Binding-site contacts:
Ligand atom CB contacts residue PHE192 of chain 1.C at 4.3 Å (hydrophobic).
Ligand atom OH contacts residue TRP149 of chain 1.C at 3.7 Å.
Ligand atom CG contacts residue PHE192 of chain 1.C at 4.1 Å (hydrophobic).
Ligand atom CB contacts residue TYR200 of chain 1.C at 4.4 Å (hydrophobic).
Ligand atom CA contacts residue TRP149 of chain 1.C at 3.8 Å (hydrophobic).
Ligand atom CD1 contacts residue PHE192 of chain 1.C at 3.5 Å (hydrophobic).
Ligand atom NZ contacts residue SER148 of chain 1.C at 4.0 Å.
Ligand atom CZ2 contacts residue ARG58 of chain 1.B at 4.0 Å.
Ligand atom CE3 contacts residue TRP149 of chain 1.C at 3.6 Å (hydrophobic).
Ligand atom CG contacts residue TRP56 of chain 1.B at 3.6 Å (hydrophobic).
Ligand atom OH contacts residue ARG58 of chain 1.B at 4.0 Å.
Ligand atom NE1 contacts residue TYR200 of chain 1.C at 3.7 Å.
Ligand atom NE1 contacts residue ILE194 of chain 1.C at 3.7 Å.
Ligand atom CE2 contacts residue TYR200 of chain 1.C at 4.3 Å (hydrophobic).
Ligand atom CE2 contacts residue ILE194 of chain 1.C at 4.5 Å (hydrophobic).
Ligand atom CA contacts residue SER148 of chain 1.C at 3.9 Å.
Ligand atom OH contacts residue TRP56 of chain 1.B at 3.8 Å.
Ligand atom CG contacts residue TYR200 of chain 1.C at 4.0 Å (hydrophobic).
Ligand atom CA contacts residue TYR200 of chain 1.C at 3.6 Å (hydrophobic).
Ligand atom NZ contacts residue PHE192 of chain 1.C at 3.4 Å.
Ligand atom OH contacts residue TYR57 of chain 1.B at 2.7 Å (h-bond).
Ligand atom NZ contacts residue THR147 of chain 1.C at 3.9 Å.
Ligand atom CZ3 contacts residue TRP149 of chain 1.C at 4.1 Å (hydrophobic).
Ligand atom CZ3 contacts residue TYR57 of chain 1.B at 4.1 Å (hydrophobic).
Ligand atom CD1 contacts residue TRP56 of chain 1.B at 4.1 Å (hydrophobic).
Ligand atom CD2 contacts residue TRP56 of chain 1.B at 3.7 Å (hydrophobic).
Ligand atom CH2 contacts residue ARG58 of chain 1.B at 3.6 Å.
Ligand atom CD1 contacts residue ILE194 of chain 1.C at 4.2 Å (hydrophobic).
Ligand atom NZ contacts residue TYR200 of chain 1.C at 3.5 Å.
Ligand atom CE3 contacts residue TRP56 of chain 1.B at 3.6 Å (hydrophobic).
Ligand atom CE2 contacts residue TRP56 of chain 1.B at 4.3 Å (hydrophobic).
Ligand atom NE1 contacts residue PHE192 of chain 1.C at 4.3 Å.
Ligand atom CD1 contacts residue TYR200 of chain 1.C at 3.4 Å (hydrophobic).
Ligand atom CZ3 contacts residue TRP56 of chain 1.B at 4.2 Å (hydrophobic).
Ligand atom CB contacts residue TRP149 of chain 1.C at 3.7 Å (hydrophobic).
Ligand atom CB contacts residue TRP56 of chain 1.B at 3.6 Å (hydrophobic).

This protein binds this small molecule.
Small molecule (SMILES): NCCc1c[nH]c2ccc(O)cc12

Sequence of chain 1.C:
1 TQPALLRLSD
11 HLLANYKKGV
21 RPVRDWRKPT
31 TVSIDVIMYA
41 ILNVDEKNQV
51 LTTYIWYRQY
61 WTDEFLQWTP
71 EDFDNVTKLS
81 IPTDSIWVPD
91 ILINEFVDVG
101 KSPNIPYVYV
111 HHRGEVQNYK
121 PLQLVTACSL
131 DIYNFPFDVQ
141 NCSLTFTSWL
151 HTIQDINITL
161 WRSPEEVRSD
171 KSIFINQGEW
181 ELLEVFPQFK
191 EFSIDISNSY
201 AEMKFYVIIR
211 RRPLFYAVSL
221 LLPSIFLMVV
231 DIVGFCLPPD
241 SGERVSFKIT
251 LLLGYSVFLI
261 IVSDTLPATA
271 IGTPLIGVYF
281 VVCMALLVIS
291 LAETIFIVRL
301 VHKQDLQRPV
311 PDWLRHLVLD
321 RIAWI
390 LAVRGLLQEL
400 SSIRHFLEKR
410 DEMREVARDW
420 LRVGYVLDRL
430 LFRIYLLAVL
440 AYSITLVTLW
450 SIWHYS

Sequence of chain 1.B:
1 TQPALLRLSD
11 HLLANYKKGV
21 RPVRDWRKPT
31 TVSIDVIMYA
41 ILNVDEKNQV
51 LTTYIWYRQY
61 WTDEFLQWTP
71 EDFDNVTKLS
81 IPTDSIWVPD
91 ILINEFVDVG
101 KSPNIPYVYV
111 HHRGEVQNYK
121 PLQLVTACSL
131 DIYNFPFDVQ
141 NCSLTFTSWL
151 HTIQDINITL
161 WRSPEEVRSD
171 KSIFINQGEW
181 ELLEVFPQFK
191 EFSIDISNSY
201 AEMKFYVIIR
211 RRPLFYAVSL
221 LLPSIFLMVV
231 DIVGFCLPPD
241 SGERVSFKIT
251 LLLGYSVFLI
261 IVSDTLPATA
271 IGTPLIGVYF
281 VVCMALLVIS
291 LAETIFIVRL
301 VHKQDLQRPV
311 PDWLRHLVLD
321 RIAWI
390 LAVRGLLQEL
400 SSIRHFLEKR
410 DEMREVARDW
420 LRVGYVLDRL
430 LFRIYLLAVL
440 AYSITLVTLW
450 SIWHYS